Binding-site contacts:
Ligand atom O11 contacts residue CO1 of chain 1.I at 2.0 Å.
Ligand atom O7 contacts residue THR163 of chain 1.A at 3.1 Å.
Ligand atom O11 contacts residue GLU322 of chain 1.A at 3.4 Å (salt-bridge).
Ligand atom C8 contacts residue HIS240 of chain 1.A at 3.6 Å.
Ligand atom C30 contacts residue GLN225 of chain 1.A at 3.5 Å.
Ligand atom C15 contacts residue PHE311 of chain 1.A at 3.7 Å (hydrophobic).
Ligand atom C5 contacts residue CO1 of chain 1.I at 3.8 Å.
Ligand atom O9 contacts residue PHE337 of chain 1.A at 3.3 Å.
Ligand atom C8 contacts residue CO1 of chain 1.I at 3.1 Å.
Ligand atom O20 contacts residue GLN225 of chain 1.A at 3.1 Å (h-bond).
Ligand atom O7 contacts residue PHE332 of chain 1.A at 3.8 Å.
Ligand atom O7 contacts residue HIS161 of chain 1.A at 3.4 Å (h-bond).
Ligand atom C27 contacts residue GLN225 of chain 1.A at 3.3 Å.
Ligand atom C28 contacts residue GLN225 of chain 1.A at 3.4 Å.
Ligand atom O7 contacts residue HIS240 of chain 1.A at 3.2 Å.
Ligand atom C13 contacts residue PHE311 of chain 1.A at 3.5 Å (hydrophobic).
Ligand atom C3 contacts residue ASN216 of chain 1.A at 3.7 Å.
Ligand atom C2 contacts residue SER201 of chain 1.A at 3.1 Å.
Ligand atom C10 contacts residue PHE311 of chain 1.A at 3.4 Å (hydrophobic).
Ligand atom C21 contacts residue GLN225 of chain 1.A at 3.4 Å.
Ligand atom C29 contacts residue MET263 of chain 1.A at 3.3 Å (hydrophobic).
Ligand atom C6 contacts residue PHE332 of chain 1.A at 3.5 Å (hydrophobic).
Ligand atom C3 contacts residue SER201 of chain 1.A at 3.6 Å.
Ligand atom O11 contacts residue HIS240 of chain 1.A at 3.1 Å.
Ligand atom C12 contacts residue PHE311 of chain 1.A at 3.5 Å (hydrophobic).
Ligand atom C16 contacts residue PHE311 of chain 1.A at 3.5 Å (hydrophobic).
Ligand atom C8 contacts residue PHE332 of chain 1.A at 3.5 Å (hydrophobic).
Ligand atom O11 contacts residue PHE311 of chain 1.A at 3.7 Å.
Ligand atom C12 contacts residue PHE332 of chain 1.A at 3.2 Å (hydrophobic).
Ligand atom C30 contacts residue MET263 of chain 1.A at 3.7 Å (hydrophobic).
Ligand atom C17 contacts residue HIS240 of chain 1.A at 3.4 Å.
Ligand atom C26 contacts residue GLN225 of chain 1.A at 3.4 Å.
Ligand atom C6 contacts residue CO1 of chain 1.I at 3.4 Å.
Ligand atom C29 contacts residue GLN225 of chain 1.A at 3.5 Å.
Ligand atom C14 contacts residue PHE311 of chain 1.A at 3.4 Å (hydrophobic).
Ligand atom C25 contacts residue ASN336 of chain 1.A at 3.5 Å.
Ligand atom C1 contacts residue PRO214 of chain 1.A at 3.4 Å (hydrophobic).
Ligand atom O7 contacts residue CO1 of chain 1.I at 2.3 Å.
Ligand atom C31 contacts residue MET263 of chain 1.A at 3.8 Å (hydrophobic).
Ligand atom O11 contacts residue PHE332 of chain 1.A at 3.5 Å (h-bond).

A protein and the small-molecule ligand that binds it are described below.
Small molecule (SMILES): Cc1ccccc1-n1c(=O)c2c(C)c(C(=O)C3=C(O)CCCC3=O)ccc2n(C)c1=O

Sequence of chain 1.A:
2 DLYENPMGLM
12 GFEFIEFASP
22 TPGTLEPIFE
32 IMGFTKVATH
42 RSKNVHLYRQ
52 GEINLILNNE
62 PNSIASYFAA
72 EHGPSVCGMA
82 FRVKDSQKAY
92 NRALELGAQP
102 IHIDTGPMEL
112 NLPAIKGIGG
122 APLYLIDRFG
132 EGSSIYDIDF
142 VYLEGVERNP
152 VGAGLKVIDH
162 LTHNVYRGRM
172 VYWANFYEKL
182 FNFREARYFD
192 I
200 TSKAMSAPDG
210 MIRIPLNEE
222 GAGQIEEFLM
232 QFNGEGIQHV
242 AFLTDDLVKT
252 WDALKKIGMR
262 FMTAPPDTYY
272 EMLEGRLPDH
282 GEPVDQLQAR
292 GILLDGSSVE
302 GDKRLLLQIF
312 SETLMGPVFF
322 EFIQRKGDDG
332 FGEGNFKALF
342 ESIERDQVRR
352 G